Sequence of chain 1.B:
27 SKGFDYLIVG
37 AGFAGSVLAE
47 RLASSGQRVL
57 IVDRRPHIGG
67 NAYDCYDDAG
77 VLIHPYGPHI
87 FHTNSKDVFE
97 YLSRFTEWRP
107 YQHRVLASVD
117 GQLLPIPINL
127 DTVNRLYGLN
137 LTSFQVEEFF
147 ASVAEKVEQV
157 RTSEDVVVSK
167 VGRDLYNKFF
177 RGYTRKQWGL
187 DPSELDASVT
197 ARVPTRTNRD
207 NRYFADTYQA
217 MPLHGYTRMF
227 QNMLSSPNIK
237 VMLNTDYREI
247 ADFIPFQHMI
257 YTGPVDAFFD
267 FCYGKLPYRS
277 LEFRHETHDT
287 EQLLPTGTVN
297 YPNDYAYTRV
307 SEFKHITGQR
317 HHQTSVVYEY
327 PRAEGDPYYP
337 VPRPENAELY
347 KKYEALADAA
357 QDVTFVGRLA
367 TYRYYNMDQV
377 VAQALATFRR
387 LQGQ

Binding-site contacts:
Ligand atom O2A contacts residue ARG198 of chain 1.B at 2.9 Å (salt-bridge).
Ligand atom O3D contacts residue TRP184 of chain 1.B at 2.8 Å (h-bond).
Ligand atom O2D contacts residue TRP184 of chain 1.B at 3.4 Å (h-bond).
Ligand atom C1' contacts residue FAD1 of chain 1.N at 3.4 Å.
Ligand atom O6' contacts residue THR294 of chain 1.B at 3.5 Å (h-bond).
Ligand atom O2B contacts residue ARG198 of chain 1.B at 3.4 Å (salt-bridge).
Ligand atom C1' contacts residue ARG305 of chain 1.B at 3.3 Å.
Ligand atom N3 contacts residue PHE175 of chain 1.B at 2.9 Å (h-bond).
Ligand atom O1B contacts residue ARG305 of chain 1.B at 3.5 Å (salt-bridge).
Ligand atom O2D contacts residue VAL195 of chain 1.B at 3.5 Å.
Ligand atom O5' contacts residue ARG305 of chain 1.B at 2.8 Å (salt-bridge).
Ligand atom O2 contacts residue THR180 of chain 1.B at 3.3 Å (h-bond).
Ligand atom O4 contacts residue ASN296 of chain 1.B at 3.1 Å (h-bond).
Ligand atom O2 contacts residue TYR179 of chain 1.B at 3.4 Å.
Ligand atom C4D contacts residue VAL195 of chain 1.B at 3.4 Å (hydrophobic).
Ligand atom C5' contacts residue ARG305 of chain 1.B at 2.9 Å.
Ligand atom O5D contacts residue VAL199 of chain 1.B at 3.4 Å.
Ligand atom N1 contacts residue TYR179 of chain 1.B at 3.6 Å.
Ligand atom C5D contacts residue VAL195 of chain 1.B at 3.5 Å (hydrophobic).
Ligand atom C2 contacts residue PHE176 of chain 1.B at 3.4 Å (hydrophobic).
Ligand atom O3' contacts residue PHE210 of chain 1.B at 3.2 Å.
Ligand atom C6' contacts residue ARG305 of chain 1.B at 3.3 Å.
Ligand atom O4' contacts residue FAD1 of chain 1.N at 2.8 Å (h-bond).
Ligand atom O1B contacts residue TYR335 of chain 1.B at 2.7 Å (h-bond).
Ligand atom O4' contacts residue PHE210 of chain 1.B at 3.4 Å.
Ligand atom O3B contacts residue ARG305 of chain 1.B at 3.0 Å (salt-bridge).
Ligand atom C2' contacts residue FAD1 of chain 1.N at 3.1 Å.
Ligand atom O2' contacts residue FAD1 of chain 1.N at 3.1 Å.
Ligand atom O4' contacts residue ILE86 of chain 1.B at 3.5 Å.
Ligand atom C2 contacts residue TYR179 of chain 1.B at 3.3 Å (hydrophobic).
Ligand atom O2' contacts residue ARG198 of chain 1.B at 3.3 Å (salt-bridge).
Ligand atom O1A contacts residue TYR209 of chain 1.B at 2.5 Å (h-bond).
Ligand atom PB contacts residue TYR370 of chain 1.B at 3.3 Å.
Ligand atom O6' contacts residue HIS109 of chain 1.B at 3.2 Å (h-bond).
Ligand atom O2 contacts residue PHE175 of chain 1.B at 3.6 Å (h-bond).
Ligand atom O2 contacts residue PHE176 of chain 1.B at 3.0 Å.
Ligand atom O2B contacts residue TYR370 of chain 1.B at 2.5 Å (h-bond).
Ligand atom O2D contacts residue THR180 of chain 1.B at 3.0 Å (h-bond).
Ligand atom N3 contacts residue TYR179 of chain 1.B at 3.3 Å.
Ligand atom O3A contacts residue TYR370 of chain 1.B at 3.5 Å (h-bond).

This protein binds this small molecule.
Small molecule (SMILES): O=c1ccn([C@@H]2O[C@H](CO[P](=O)(O)O[P](=O)(O)O[C@H]3O[C@H](CO)[C@H](O)[C@H](O)[C@H]3O)[C@@H](O)[C@H]2O)c(=O)[nH]1